Sequence of chain 1.G:
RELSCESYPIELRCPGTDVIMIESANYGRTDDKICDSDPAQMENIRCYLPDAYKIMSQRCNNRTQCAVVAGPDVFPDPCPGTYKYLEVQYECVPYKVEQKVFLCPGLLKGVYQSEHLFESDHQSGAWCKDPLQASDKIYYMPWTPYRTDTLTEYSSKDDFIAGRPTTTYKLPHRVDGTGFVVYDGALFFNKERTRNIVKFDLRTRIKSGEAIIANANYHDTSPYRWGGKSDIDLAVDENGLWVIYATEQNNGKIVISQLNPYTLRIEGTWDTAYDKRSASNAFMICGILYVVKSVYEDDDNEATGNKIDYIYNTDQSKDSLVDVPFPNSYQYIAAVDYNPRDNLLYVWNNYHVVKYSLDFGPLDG

This small molecule binds to this protein.
Small molecule (SMILES): CC(=O)N[C@@H]1[C@@H](O)[C@H](O)[C@@H](CO)O[C@H]1O

Binding-site contacts:
Ligand atom O4 contacts residue PHE112 of chain 1.G at 4.4 Å.
Ligand atom C7 contacts residue PHE112 of chain 1.G at 3.5 Å (hydrophobic).
Ligand atom O5 contacts residue ASN71 of chain 1.G at 3.1 Å (h-bond).
Ligand atom C1 contacts residue ASN72 of chain 1.G at 3.4 Å.
Ligand atom N2 contacts residue ASN72 of chain 1.G at 3.1 Å (h-bond).
Ligand atom N2 contacts residue PHE112 of chain 1.G at 4.3 Å.
Ligand atom C1 contacts residue ASN71 of chain 1.G at 3.9 Å.
Ligand atom O7 contacts residue ASN72 of chain 1.G at 3.7 Å.
Ligand atom C8 contacts residue ASN72 of chain 1.G at 3.4 Å.
Ligand atom C6 contacts residue ASN71 of chain 1.G at 3.4 Å.
Ligand atom C3 contacts residue PHE112 of chain 1.G at 3.6 Å (hydrophobic).
Ligand atom O6 contacts residue TYR63 of chain 1.G at 4.3 Å.
Ligand atom C2 contacts residue ASN72 of chain 1.G at 3.7 Å.
Ligand atom C4 contacts residue GLU108 of chain 1.G at 4.1 Å.
Ligand atom C6 contacts residue SER67 of chain 1.G at 4.5 Å.
Ligand atom C5 contacts residue ASN71 of chain 1.G at 3.8 Å.
Ligand atom C8 contacts residue GLU108 of chain 1.G at 3.8 Å.
Ligand atom O3 contacts residue PHE112 of chain 1.G at 3.3 Å.
Ligand atom C7 contacts residue ASN72 of chain 1.G at 3.1 Å.
Ligand atom N2 contacts residue GLU108 of chain 1.G at 4.1 Å.
Ligand atom C6 contacts residue TYR63 of chain 1.G at 4.5 Å (hydrophobic).
Ligand atom C8 contacts residue PHE112 of chain 1.G at 3.6 Å (hydrophobic).
Ligand atom O3 contacts residue GLU108 of chain 1.G at 3.1 Å (salt-bridge).
Ligand atom O7 contacts residue PHE112 of chain 1.G at 3.3 Å.
Ligand atom C3 contacts residue GLU108 of chain 1.G at 4.1 Å.
Ligand atom O4 contacts residue GLU108 of chain 1.G at 4.3 Å.
Ligand atom O5 contacts residue SER67 of chain 1.G at 4.4 Å.